A small-molecule ligand and the protein it binds are described below.
Small molecule (SMILES): CC(=O)N[C@@H]1[C@@H](O)[C@H](O)[C@@H](CO)O[C@H]1O

Binding-site contacts:
Ligand atom C1 contacts residue ASN255 of chain 1.D at 1.5 Å.
Ligand atom C1 contacts residue TRP161 of chain 1.D at 3.8 Å (hydrophobic).
Ligand atom C6 contacts residue TRP161 of chain 1.D at 4.0 Å (hydrophobic).
Ligand atom O5 contacts residue TRP161 of chain 1.D at 4.1 Å.
Ligand atom C8 contacts residue VAL253 of chain 1.D at 3.3 Å (hydrophobic).
Ligand atom C5 contacts residue TRP161 of chain 1.D at 3.8 Å (hydrophobic).
Ligand atom C5 contacts residue ASN255 of chain 1.D at 3.6 Å.
Ligand atom O7 contacts residue ASN255 of chain 1.D at 3.7 Å.
Ligand atom C7 contacts residue ASN255 of chain 1.D at 3.6 Å.
Ligand atom C3 contacts residue ASN255 of chain 1.D at 4.0 Å.
Ligand atom N2 contacts residue ASN255 of chain 1.D at 3.2 Å (h-bond).
Ligand atom C2 contacts residue ASN255 of chain 1.D at 2.6 Å.
Ligand atom C4 contacts residue ASN255 of chain 1.D at 4.3 Å.
Ligand atom C8 contacts residue ASN255 of chain 1.D at 4.0 Å.
Ligand atom O7 contacts residue VAL253 of chain 1.D at 4.2 Å.
Ligand atom O5 contacts residue ASN255 of chain 1.D at 2.3 Å (h-bond).
Ligand atom C7 contacts residue VAL253 of chain 1.D at 4.3 Å (hydrophobic).

Sequence of chain 1.D:
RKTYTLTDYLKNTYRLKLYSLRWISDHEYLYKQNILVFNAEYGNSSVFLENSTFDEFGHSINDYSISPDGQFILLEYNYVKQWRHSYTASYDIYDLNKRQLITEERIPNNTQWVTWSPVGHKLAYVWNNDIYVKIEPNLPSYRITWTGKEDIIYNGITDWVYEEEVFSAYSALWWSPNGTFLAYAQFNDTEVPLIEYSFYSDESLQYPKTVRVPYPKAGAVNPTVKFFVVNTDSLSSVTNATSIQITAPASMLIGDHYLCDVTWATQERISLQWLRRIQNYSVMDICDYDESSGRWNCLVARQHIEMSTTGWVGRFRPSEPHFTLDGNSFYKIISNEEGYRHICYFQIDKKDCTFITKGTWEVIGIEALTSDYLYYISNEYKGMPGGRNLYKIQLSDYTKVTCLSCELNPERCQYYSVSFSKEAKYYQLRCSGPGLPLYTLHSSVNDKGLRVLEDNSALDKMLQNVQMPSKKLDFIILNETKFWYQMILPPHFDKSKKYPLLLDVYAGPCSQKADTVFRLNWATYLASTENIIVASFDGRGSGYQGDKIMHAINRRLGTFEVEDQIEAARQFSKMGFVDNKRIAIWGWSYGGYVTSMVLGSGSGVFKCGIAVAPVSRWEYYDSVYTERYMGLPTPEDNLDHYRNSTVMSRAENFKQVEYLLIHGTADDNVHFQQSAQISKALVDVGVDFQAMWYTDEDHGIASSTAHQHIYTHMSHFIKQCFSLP